Sequence of chain 1.A:
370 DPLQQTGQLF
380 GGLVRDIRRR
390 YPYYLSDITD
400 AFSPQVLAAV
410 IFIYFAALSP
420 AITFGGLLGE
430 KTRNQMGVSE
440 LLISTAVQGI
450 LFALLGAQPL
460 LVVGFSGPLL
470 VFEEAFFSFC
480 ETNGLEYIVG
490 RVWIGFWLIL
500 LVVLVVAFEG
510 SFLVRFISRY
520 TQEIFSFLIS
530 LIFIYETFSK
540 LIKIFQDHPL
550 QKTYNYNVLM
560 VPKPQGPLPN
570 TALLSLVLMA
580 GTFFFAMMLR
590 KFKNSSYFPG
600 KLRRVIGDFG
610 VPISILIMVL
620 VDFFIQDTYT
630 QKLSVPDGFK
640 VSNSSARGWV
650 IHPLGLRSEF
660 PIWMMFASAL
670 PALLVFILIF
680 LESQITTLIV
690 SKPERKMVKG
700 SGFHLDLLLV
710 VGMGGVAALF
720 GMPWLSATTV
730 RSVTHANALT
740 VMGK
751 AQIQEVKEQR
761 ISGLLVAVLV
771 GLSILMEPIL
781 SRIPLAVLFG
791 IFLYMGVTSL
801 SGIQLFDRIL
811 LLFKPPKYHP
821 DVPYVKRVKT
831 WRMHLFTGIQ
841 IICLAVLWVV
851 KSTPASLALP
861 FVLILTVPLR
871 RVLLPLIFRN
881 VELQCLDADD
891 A

A protein and the small-molecule ligand that binds it are described below.
Small molecule (SMILES): CC(C)CCC[C@@H](C)[C@H]1CC[C@H]2[C@@H]3CC=C4C[C@@H](OC(=O)CCC(=O)O)CC[C@]4(C)[C@H]3CC[C@]12C

Binding-site contacts:
Ligand atom CAS contacts residue ILE841 of chain 1.A at 4.2 Å (hydrophobic).
Ligand atom OAH contacts residue TRP831 of chain 1.A at 3.4 Å.
Ligand atom CAR contacts residue LEU812 of chain 1.A at 3.9 Å (hydrophobic).
Ligand atom CBB contacts residue ILE841 of chain 1.A at 3.8 Å (hydrophobic).
Ligand atom CBC contacts residue LEU835 of chain 1.A at 3.4 Å (hydrophobic).
Ligand atom CAO contacts residue ALA845 of chain 1.A at 4.0 Å (hydrophobic).
Ligand atom CAT contacts residue LEU812 of chain 1.A at 3.9 Å (hydrophobic).
Ligand atom OAF contacts residue TRP831 of chain 1.A at 3.4 Å.
Ligand atom OAH contacts residue THR830 of chain 1.A at 3.5 Å.
Ligand atom CAS contacts residue GLY838 of chain 1.A at 4.4 Å.
Ligand atom CBE contacts residue ILE842 of chain 1.A at 3.8 Å (hydrophobic).
Ligand atom CAC contacts residue ILE841 of chain 1.A at 3.4 Å (hydrophobic).
Ligand atom CAX contacts residue HIS834 of chain 1.A at 3.8 Å.
Ligand atom CAO contacts residue ILE842 of chain 1.A at 4.3 Å (hydrophobic).
Ligand atom CAO contacts residue ILE841 of chain 1.A at 3.6 Å (hydrophobic).
Ligand atom OAW contacts residue HIS834 of chain 1.A at 3.4 Å.
Ligand atom OAH contacts residue HIS834 of chain 1.A at 3.2 Å.
Ligand atom CBE contacts residue ILE841 of chain 1.A at 3.9 Å (hydrophobic).
Ligand atom CAJ contacts residue ALA845 of chain 1.A at 3.7 Å (hydrophobic).
Ligand atom CBG contacts residue GLY838 of chain 1.A at 4.1 Å.
Ligand atom OAW contacts residue TRP831 of chain 1.A at 3.3 Å (h-bond).
Ligand atom CAV contacts residue LEU835 of chain 1.A at 4.3 Å (hydrophobic).
Ligand atom CAL contacts residue HIS834 of chain 1.A at 3.6 Å.
Ligand atom OAG contacts residue TRP831 of chain 1.A at 4.2 Å.
Ligand atom CAL contacts residue TRP831 of chain 1.A at 4.2 Å (hydrophobic).
Ligand atom CAU contacts residue ILE841 of chain 1.A at 3.8 Å (hydrophobic).
Ligand atom CAP contacts residue ILE842 of chain 1.A at 3.3 Å (hydrophobic).
Ligand atom CAQ contacts residue ILE842 of chain 1.A at 3.6 Å (hydrophobic).
Ligand atom CAI contacts residue LEU835 of chain 1.A at 4.0 Å (hydrophobic).
Ligand atom CAX contacts residue TRP831 of chain 1.A at 3.5 Å (hydrophobic).
Ligand atom CBG contacts residue ILE842 of chain 1.A at 4.1 Å (hydrophobic).
Ligand atom CBC contacts residue TRP831 of chain 1.A at 4.2 Å (hydrophobic).
Ligand atom CAR contacts residue LEU835 of chain 1.A at 4.2 Å (hydrophobic).
Ligand atom OAW contacts residue LEU835 of chain 1.A at 3.6 Å.
Ligand atom CAN contacts residue ALA845 of chain 1.A at 3.6 Å (hydrophobic).
Ligand atom CBF contacts residue GLY838 of chain 1.A at 3.8 Å.
Ligand atom CBC contacts residue HIS834 of chain 1.A at 3.4 Å.
Ligand atom CAY contacts residue TRP831 of chain 1.A at 4.0 Å (hydrophobic).
Ligand atom CAR contacts residue HIS834 of chain 1.A at 3.3 Å.
Ligand atom CAT contacts residue HIS834 of chain 1.A at 3.4 Å.